Binding-site contacts:
Ligand atom C15 contacts residue MET91 of chain 1.A at 4.0 Å (hydrophobic).
Ligand atom C02 contacts residue LEU90 of chain 1.A at 4.1 Å (hydrophobic).
Ligand atom C12 contacts residue LEU228 of chain 1.A at 3.5 Å (hydrophobic).
Ligand atom C12 contacts residue MET46 of chain 1.A at 3.6 Å (hydrophobic).
Ligand atom C18 contacts residue PHE128 of chain 1.A at 4.1 Å (hydrophobic).
Ligand atom C10 contacts residue THR50 of chain 1.A at 3.8 Å.
Ligand atom C09 contacts residue ALA53 of chain 1.A at 3.5 Å (hydrophobic).
Ligand atom O01 contacts residue LEU90 of chain 1.A at 3.8 Å.
Ligand atom C13 contacts residue MET46 of chain 1.A at 3.8 Å (hydrophobic).
Ligand atom C05 contacts residue PHE107 of chain 1.A at 4.0 Å (hydrophobic).
Ligand atom O11 contacts residue LEU243 of chain 1.A at 3.1 Å.
Ligand atom C02 contacts residue ARG97 of chain 1.A at 4.1 Å.
Ligand atom C04 contacts residue LEU90 of chain 1.A at 3.9 Å (hydrophobic).
Ligand atom O01 contacts residue GLU56 of chain 1.A at 2.5 Å (salt-bridge).
Ligand atom O11 contacts residue LEU239 of chain 1.A at 3.9 Å.
Ligand atom O11 contacts residue THR50 of chain 1.A at 3.0 Å (h-bond).
Ligand atom C03 contacts residue LEU94 of chain 1.A at 4.1 Å (hydrophobic).
Ligand atom C09 contacts residue LEU228 of chain 1.A at 3.8 Å (hydrophobic).
Ligand atom C08 contacts residue LEU228 of chain 1.A at 4.1 Å (hydrophobic).
Ligand atom C02 contacts residue GLU56 of chain 1.A at 3.2 Å.
Ligand atom C13 contacts residue LEU49 of chain 1.A at 3.6 Å (hydrophobic).
Ligand atom C08 contacts residue ALA53 of chain 1.A at 3.6 Å (hydrophobic).
Ligand atom C21 contacts residue PHE107 of chain 1.A at 3.9 Å (hydrophobic).
Ligand atom C15 contacts residue PHE107 of chain 1.A at 4.0 Å (hydrophobic).
Ligand atom C22 contacts residue GLU56 of chain 1.A at 3.3 Å.
Ligand atom C21 contacts residue ALA53 of chain 1.A at 3.9 Å (hydrophobic).
Ligand atom C19 contacts residue HIS227 of chain 1.A at 4.0 Å.
Ligand atom C16 contacts residue LEU131 of chain 1.A at 3.8 Å (hydrophobic).
Ligand atom C18 contacts residue ILE127 of chain 1.A at 3.8 Å (hydrophobic).
Ligand atom C12 contacts residue THR50 of chain 1.A at 3.8 Å.
Ligand atom C22 contacts residue PHE107 of chain 1.A at 3.8 Å (hydrophobic).
Ligand atom C13 contacts residue LEU228 of chain 1.A at 3.9 Å (hydrophobic).
Ligand atom C10 contacts residue LEU228 of chain 1.A at 3.7 Å (hydrophobic).
Ligand atom C10 contacts residue LEU49 of chain 1.A at 4.1 Å (hydrophobic).
Ligand atom C12 contacts residue LEU49 of chain 1.A at 3.9 Å (hydrophobic).
Ligand atom C22 contacts residue ALA53 of chain 1.A at 4.1 Å (hydrophobic).
Ligand atom C02 contacts residue PHE107 of chain 1.A at 4.1 Å (hydrophobic).
Ligand atom C03 contacts residue LEU90 of chain 1.A at 3.4 Å (hydrophobic).
Ligand atom O01 contacts residue ARG97 of chain 1.A at 2.9 Å (salt-bridge).
Ligand atom C21 contacts residue LEU49 of chain 1.A at 4.0 Å (hydrophobic).

This small molecule binds to this protein.
Small molecule (SMILES): CC1CCC(=C(c2ccc(O)cc2)c2ccc(O)cc2)CC1

Sequence of chain 1.A:
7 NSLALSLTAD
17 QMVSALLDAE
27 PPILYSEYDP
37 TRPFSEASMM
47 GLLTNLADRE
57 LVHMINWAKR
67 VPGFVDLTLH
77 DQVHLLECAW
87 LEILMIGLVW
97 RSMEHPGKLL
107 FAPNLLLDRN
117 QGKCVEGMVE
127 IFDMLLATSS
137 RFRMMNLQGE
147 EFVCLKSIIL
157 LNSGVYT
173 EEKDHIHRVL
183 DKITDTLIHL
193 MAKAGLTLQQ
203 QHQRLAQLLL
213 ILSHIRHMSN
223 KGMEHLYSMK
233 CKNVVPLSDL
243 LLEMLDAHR